Binding-site contacts:
Ligand atom C34 contacts residue LEU33 of chain 1.O at 3.8 Å (hydrophobic).
Ligand atom C40 contacts residue LEU33 of chain 1.O at 4.1 Å (hydrophobic).
Ligand atom C31 contacts residue ILE72 of chain 1.O at 4.4 Å (hydrophobic).
Ligand atom C25 contacts residue ILE30 of chain 1.O at 4.0 Å (hydrophobic).
Ligand atom C37 contacts residue ILE30 of chain 1.O at 4.5 Å (hydrophobic).
Ligand atom C19 contacts residue HIS26 of chain 1.O at 3.5 Å.
Ligand atom C37 contacts residue LEU33 of chain 1.O at 4.4 Å (hydrophobic).
Ligand atom C22 contacts residue LEU75 of chain 1.O at 4.4 Å (hydrophobic).
Ligand atom C31 contacts residue ILE30 of chain 1.O at 4.0 Å (hydrophobic).
Ligand atom C25 contacts residue LEU75 of chain 1.O at 4.4 Å (hydrophobic).
Ligand atom C25 contacts residue MET29 of chain 1.O at 4.3 Å (hydrophobic).
Ligand atom C28 contacts residue ILE30 of chain 1.O at 4.4 Å (hydrophobic).
Ligand atom C43 contacts residue ILE72 of chain 1.O at 4.1 Å (hydrophobic).
Ligand atom C43 contacts residue ILE34 of chain 1.O at 4.0 Å (hydrophobic).
Ligand atom C18 contacts residue HIS26 of chain 1.O at 3.6 Å.
Ligand atom C37 contacts residue ILE72 of chain 1.O at 3.9 Å (hydrophobic).
Ligand atom C28 contacts residue MET29 of chain 1.O at 4.1 Å (hydrophobic).
Ligand atom C34 contacts residue ILE30 of chain 1.O at 4.3 Å (hydrophobic).

Sequence of chain 1.O:
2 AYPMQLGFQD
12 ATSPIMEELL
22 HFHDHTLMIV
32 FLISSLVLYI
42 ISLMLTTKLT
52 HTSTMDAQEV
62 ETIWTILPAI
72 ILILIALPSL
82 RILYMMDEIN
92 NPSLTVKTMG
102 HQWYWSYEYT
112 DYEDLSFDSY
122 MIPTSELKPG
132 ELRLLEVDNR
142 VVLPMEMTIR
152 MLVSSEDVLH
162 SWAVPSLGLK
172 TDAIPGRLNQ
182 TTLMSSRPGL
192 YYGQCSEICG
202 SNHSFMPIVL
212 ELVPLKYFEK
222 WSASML

A small-molecule ligand and the protein it binds are described below.
Small molecule (SMILES): CCCCCCCCCCO[C@@H]1O[C@H](CO)[C@@H](O[C@H]2O[C@H](CO)[C@@H](O)[C@H](O)[C@H]2O)[C@H](O)[C@H]1O